The small molecule below binds the protein below.
Small molecule (SMILES): CC(C)CCC[C@@H](C)[C@H]1CC[C@H]2[C@@H]3CC=C4C[C@@H](OC(=O)CCC(=O)O)CC[C@]4(C)[C@H]3CC[C@]12C

Binding-site contacts:
Ligand atom OAH contacts residue TRP666 of chain 1.B at 3.7 Å.
Ligand atom CAS contacts residue VAL326 of chain 1.B at 4.1 Å (hydrophobic).
Ligand atom OAF contacts residue TYR308 of chain 1.B at 2.4 Å (h-bond).
Ligand atom CAM contacts residue TYR308 of chain 1.B at 4.2 Å (hydrophobic).
Ligand atom OAH contacts residue TYR308 of chain 1.B at 4.2 Å.
Ligand atom CAU contacts residue PHE323 of chain 1.B at 3.7 Å (hydrophobic).
Ligand atom CAD contacts residue ALA363 of chain 1.B at 4.1 Å (hydrophobic).
Ligand atom CAY contacts residue ALA532 of chain 1.B at 4.0 Å (hydrophobic).
Ligand atom CAK contacts residue LEU530 of chain 1.B at 4.2 Å (hydrophobic).
Ligand atom CAX contacts residue TYR308 of chain 1.B at 3.2 Å (hydrophobic).
Ligand atom CAL contacts residue TYR308 of chain 1.B at 3.7 Å (hydrophobic).
Ligand atom CBD contacts residue ILE529 of chain 1.B at 3.9 Å (hydrophobic).
Ligand atom CAT contacts residue VAL326 of chain 1.B at 4.3 Å (hydrophobic).
Ligand atom CAI contacts residue ILE529 of chain 1.B at 3.9 Å (hydrophobic).
Ligand atom CAV contacts residue ILE529 of chain 1.B at 4.2 Å (hydrophobic).
Ligand atom CAS contacts residue PHE323 of chain 1.B at 4.0 Å (hydrophobic).
Ligand atom OAH contacts residue TRP307 of chain 1.B at 3.0 Å (h-bond).
Ligand atom CAB contacts residue VAL562 of chain 1.C at 4.2 Å (hydrophobic).
Ligand atom OAG contacts residue ASN533 of chain 1.B at 3.2 Å (h-bond).
Ligand atom CAC contacts residue THR367 of chain 1.B at 4.0 Å.
Ligand atom CAJ contacts residue LEU370 of chain 1.B at 3.9 Å (hydrophobic).
Ligand atom CAM contacts residue ALA532 of chain 1.B at 4.1 Å (hydrophobic).
Ligand atom OAG contacts residue ALA532 of chain 1.B at 3.8 Å.
Ligand atom OAH contacts residue ALA532 of chain 1.B at 3.6 Å.
Ligand atom CAB contacts residue VAL374 of chain 1.B at 3.8 Å (hydrophobic).
Ligand atom OAF contacts residue TRP307 of chain 1.B at 3.8 Å.
Ligand atom CAB contacts residue PHE523 of chain 1.B at 3.9 Å (hydrophobic).
Ligand atom CAL contacts residue PHE356 of chain 1.B at 3.6 Å (hydrophobic).
Ligand atom CAE contacts residue THR367 of chain 1.B at 3.5 Å.
Ligand atom CAL contacts residue TRP307 of chain 1.B at 4.3 Å (hydrophobic).
Ligand atom CAX contacts residue TRP307 of chain 1.B at 3.4 Å (hydrophobic).
Ligand atom CAX contacts residue ALA532 of chain 1.B at 3.9 Å (hydrophobic).
Ligand atom CAZ contacts residue ILE529 of chain 1.B at 4.3 Å (hydrophobic).
Ligand atom CAO contacts residue LEU370 of chain 1.B at 4.0 Å (hydrophobic).
Ligand atom CAM contacts residue LYS322 of chain 1.B at 4.0 Å.
Ligand atom CAL contacts residue ALA532 of chain 1.B at 4.0 Å (hydrophobic).
Ligand atom CAA contacts residue VAL374 of chain 1.B at 4.2 Å (hydrophobic).
Ligand atom CAQ contacts residue ILE526 of chain 1.B at 3.8 Å (hydrophobic).
Ligand atom OAG contacts residue MET319 of chain 1.B at 4.0 Å.
Ligand atom CAE contacts residue ILE529 of chain 1.B at 3.9 Å (hydrophobic).

Sequence of chain 1.B:
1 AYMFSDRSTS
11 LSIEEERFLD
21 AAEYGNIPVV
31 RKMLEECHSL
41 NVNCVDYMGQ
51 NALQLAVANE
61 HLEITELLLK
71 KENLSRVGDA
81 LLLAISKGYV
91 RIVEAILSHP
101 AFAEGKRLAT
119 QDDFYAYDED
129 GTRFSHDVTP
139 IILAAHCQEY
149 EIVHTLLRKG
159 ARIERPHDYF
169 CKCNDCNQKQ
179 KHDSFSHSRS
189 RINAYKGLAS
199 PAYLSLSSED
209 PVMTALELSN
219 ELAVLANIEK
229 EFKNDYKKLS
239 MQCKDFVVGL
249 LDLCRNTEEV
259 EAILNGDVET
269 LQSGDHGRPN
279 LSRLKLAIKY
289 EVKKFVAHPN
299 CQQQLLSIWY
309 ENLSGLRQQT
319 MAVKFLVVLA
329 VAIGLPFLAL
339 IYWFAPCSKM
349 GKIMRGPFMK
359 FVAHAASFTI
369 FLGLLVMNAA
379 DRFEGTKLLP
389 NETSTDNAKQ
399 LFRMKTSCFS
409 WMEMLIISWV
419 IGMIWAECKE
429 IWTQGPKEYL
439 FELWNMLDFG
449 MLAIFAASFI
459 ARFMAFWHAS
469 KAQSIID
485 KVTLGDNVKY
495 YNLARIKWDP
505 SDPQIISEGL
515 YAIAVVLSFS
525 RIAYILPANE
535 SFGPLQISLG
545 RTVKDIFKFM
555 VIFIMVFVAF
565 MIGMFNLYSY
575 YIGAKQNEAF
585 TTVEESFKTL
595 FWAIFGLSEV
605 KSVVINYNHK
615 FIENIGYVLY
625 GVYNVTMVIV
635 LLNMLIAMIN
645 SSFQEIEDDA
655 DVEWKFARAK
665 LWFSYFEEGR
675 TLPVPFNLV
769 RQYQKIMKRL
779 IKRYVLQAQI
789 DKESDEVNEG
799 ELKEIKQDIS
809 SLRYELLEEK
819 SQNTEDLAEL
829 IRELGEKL

Sequence of chain 1.C:
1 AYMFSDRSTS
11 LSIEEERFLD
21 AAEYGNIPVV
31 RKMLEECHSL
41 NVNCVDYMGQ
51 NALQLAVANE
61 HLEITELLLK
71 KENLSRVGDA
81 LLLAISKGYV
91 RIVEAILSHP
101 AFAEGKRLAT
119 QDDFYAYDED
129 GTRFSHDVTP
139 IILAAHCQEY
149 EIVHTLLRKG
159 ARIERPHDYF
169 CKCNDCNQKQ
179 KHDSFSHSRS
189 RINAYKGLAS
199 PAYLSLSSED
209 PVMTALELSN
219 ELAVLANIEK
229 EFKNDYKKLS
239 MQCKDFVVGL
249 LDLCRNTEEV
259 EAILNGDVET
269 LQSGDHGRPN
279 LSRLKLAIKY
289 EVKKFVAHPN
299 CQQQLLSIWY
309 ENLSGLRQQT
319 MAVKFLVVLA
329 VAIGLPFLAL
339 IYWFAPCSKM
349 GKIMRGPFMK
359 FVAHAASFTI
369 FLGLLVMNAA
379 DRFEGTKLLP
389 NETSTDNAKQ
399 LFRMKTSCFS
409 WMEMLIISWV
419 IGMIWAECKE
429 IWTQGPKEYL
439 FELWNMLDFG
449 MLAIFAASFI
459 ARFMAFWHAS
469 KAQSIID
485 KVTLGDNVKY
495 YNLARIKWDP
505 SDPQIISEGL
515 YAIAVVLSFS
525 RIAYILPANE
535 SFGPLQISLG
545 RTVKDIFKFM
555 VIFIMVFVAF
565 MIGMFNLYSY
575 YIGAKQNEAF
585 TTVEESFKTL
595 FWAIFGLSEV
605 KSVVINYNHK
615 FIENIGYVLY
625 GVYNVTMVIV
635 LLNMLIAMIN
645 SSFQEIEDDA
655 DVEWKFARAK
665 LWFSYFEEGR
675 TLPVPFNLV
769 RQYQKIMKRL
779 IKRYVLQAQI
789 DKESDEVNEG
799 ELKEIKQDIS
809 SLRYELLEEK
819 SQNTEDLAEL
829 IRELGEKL